The protein below binds the small molecule below.
Small molecule (SMILES): CNC(=O)c1cc(Oc2ccc(NC(=O)Nc3cc(C(C)(C)C)nn3-c3ccc4ncccc4c3)c(F)c2)ccn1

Binding-site contacts:
Ligand atom N74 contacts residue ALA98 of chain 1.B at 3.0 Å (h-bond).
Ligand atom C22 contacts residue GLU96 of chain 1.B at 3.3 Å.
Ligand atom C85 contacts residue PHE153 of chain 1.B at 3.4 Å (hydrophobic).
Ligand atom N60 contacts residue ASP175 of chain 1.B at 3.6 Å (salt-bridge).
Ligand atom C36 contacts residue PHE176 of chain 1.B at 3.5 Å (hydrophobic).
Ligand atom C6 contacts residue ASP175 of chain 1.B at 3.5 Å.
Ligand atom F68 contacts residue GLU65 of chain 1.B at 3.3 Å.
Ligand atom N49 contacts residue ASP175 of chain 1.B at 3.6 Å.
Ligand atom C6 contacts residue GLU65 of chain 1.B at 3.3 Å.
Ligand atom C26 contacts residue ALA46 of chain 1.B at 3.5 Å (hydrophobic).
Ligand atom O63 contacts residue ASP175 of chain 1.B at 3.0 Å (salt-bridge).
Ligand atom N74 contacts residue TYR97 of chain 1.B at 3.6 Å.
Ligand atom C3 contacts residue ARG180 of chain 1.B at 3.4 Å.
Ligand atom C76 contacts residue ALA98 of chain 1.B at 3.5 Å (hydrophobic).
Ligand atom C13 contacts residue GLY177 of chain 1.B at 3.6 Å.
Ligand atom C83 contacts residue ILE78 of chain 1.B at 3.5 Å (hydrophobic).
Ligand atom C58 contacts residue ASP175 of chain 1.B at 3.0 Å.
Ligand atom C35 contacts residue PHE176 of chain 1.B at 3.3 Å (hydrophobic).
Ligand atom C4 contacts residue ARG180 of chain 1.B at 3.4 Å.
Ligand atom C58 contacts residue GLU65 of chain 1.B at 3.2 Å.
Ligand atom C3 contacts residue GLU65 of chain 1.B at 3.5 Å.
Ligand atom C22 contacts residue ALA98 of chain 1.B at 3.4 Å (hydrophobic).
Ligand atom F68 contacts residue LYS48 of chain 1.B at 3.1 Å.
Ligand atom C9 contacts residue GLN182 of chain 1.B at 3.4 Å.
Ligand atom N10 contacts residue ARG180 of chain 1.B at 3.5 Å.
Ligand atom N56 contacts residue GLU65 of chain 1.B at 2.7 Å (salt-bridge).
Ligand atom C27 contacts residue ALA46 of chain 1.B at 3.6 Å (hydrophobic).
Ligand atom C76 contacts residue TYR97 of chain 1.B at 3.5 Å (hydrophobic).
Ligand atom N56 contacts residue ASP175 of chain 1.B at 3.1 Å (salt-bridge).
Ligand atom C5 contacts residue GLU65 of chain 1.B at 3.5 Å.
Ligand atom C47 contacts residue LEU69 of chain 1.B at 3.5 Å (hydrophobic).
Ligand atom O63 contacts residue ALA174 of chain 1.B at 3.3 Å.
Ligand atom O65 contacts residue PHE176 of chain 1.B at 3.6 Å.
Ligand atom C9 contacts residue ARG180 of chain 1.B at 3.5 Å.
Ligand atom N60 contacts residue GLU65 of chain 1.B at 2.8 Å (salt-bridge).
Ligand atom O72 contacts residue ILE23 of chain 1.B at 3.4 Å.
Ligand atom N23 contacts residue ALA98 of chain 1.B at 3.2 Å (h-bond).
Ligand atom C81 contacts residue ILE173 of chain 1.B at 3.5 Å (hydrophobic).
Ligand atom C5 contacts residue ARG180 of chain 1.B at 3.5 Å.
Ligand atom O63 contacts residue ILE79 of chain 1.B at 3.6 Å.

Sequence of chain 1.B:
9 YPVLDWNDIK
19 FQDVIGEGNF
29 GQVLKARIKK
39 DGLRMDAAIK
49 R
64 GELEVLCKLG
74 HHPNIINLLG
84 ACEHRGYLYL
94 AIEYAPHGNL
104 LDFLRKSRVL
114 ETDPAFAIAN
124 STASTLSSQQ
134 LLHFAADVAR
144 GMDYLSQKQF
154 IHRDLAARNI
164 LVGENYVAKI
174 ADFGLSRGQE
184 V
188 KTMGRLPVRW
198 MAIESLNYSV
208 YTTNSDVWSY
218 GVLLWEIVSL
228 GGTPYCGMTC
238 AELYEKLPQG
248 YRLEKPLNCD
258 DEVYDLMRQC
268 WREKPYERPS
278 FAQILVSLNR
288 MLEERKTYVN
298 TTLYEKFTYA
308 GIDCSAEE